Binding-site contacts:
Ligand atom CG contacts residue TYR26 of chain 1.B at 3.5 Å (hydrophobic).
Ligand atom OE1 contacts residue SER200 of chain 1.B at 3.1 Å (h-bond).
Ligand atom CD contacts residue SER200 of chain 1.B at 3.2 Å.
Ligand atom CG2 contacts residue ARG107 of chain 1.B at 3.5 Å.
Ligand atom OE2 contacts residue SER200 of chain 1.B at 2.6 Å (h-bond).
Ligand atom CB contacts residue ZK21 of chain 1.DA at 2.8 Å.
Ligand atom O contacts residue GLN222 of chain 1.B at 2.8 Å (h-bond).
Ligand atom O contacts residue TYR264 of chain 1.B at 3.6 Å.
Ligand atom O contacts residue ZK21 of chain 1.DA at 3.7 Å.
Ligand atom CA contacts residue ZK21 of chain 1.DA at 3.3 Å.
Ligand atom O contacts residue SER247 of chain 1.B at 2.6 Å (h-bond).
Ligand atom C contacts residue PHE269 of chain 1.B at 3.7 Å (hydrophobic).
Ligand atom CA contacts residue TYR264 of chain 1.B at 3.5 Å (hydrophobic).
Ligand atom O contacts residue ASN74 of chain 1.B at 3.0 Å (h-bond).
Ligand atom OE1 contacts residue ASN74 of chain 1.B at 2.9 Å (h-bond).
Ligand atom N contacts residue ZK21 of chain 1.DA at 3.7 Å.
Ligand atom OE1 contacts residue ARG175 of chain 1.B at 2.8 Å (salt-bridge).
Ligand atom CD contacts residue SER55 of chain 1.B at 3.4 Å.
Ligand atom SG contacts residue ZK21 of chain 1.DA at 1.8 Å.
Ligand atom N contacts residue TYR264 of chain 1.B at 3.4 Å.
Ligand atom OE2 contacts residue GLY201 of chain 1.B at 3.2 Å (h-bond).
Ligand atom CD contacts residue TYR26 of chain 1.B at 3.5 Å (hydrophobic).
Ligand atom CB contacts residue ASN74 of chain 1.B at 3.7 Å.
Ligand atom O contacts residue SER294 of chain 1.B at 2.7 Å (h-bond).
Ligand atom O contacts residue ZK21 of chain 1.DA at 3.6 Å.
Ligand atom OE1 contacts residue ARG72 of chain 1.B at 3.0 Å (salt-bridge).
Ligand atom CD contacts residue ARG107 of chain 1.B at 3.3 Å.
Ligand atom C contacts residue SER247 of chain 1.B at 3.5 Å.
Ligand atom O contacts residue PHE269 of chain 1.B at 3.5 Å.
Ligand atom CB contacts residue TYR26 of chain 1.B at 3.4 Å (hydrophobic).
Ligand atom OE2 contacts residue ARG107 of chain 1.B at 2.3 Å (salt-bridge).
Ligand atom O contacts residue ALA248 of chain 1.B at 3.7 Å.
Ligand atom CB contacts residue TYR217 of chain 1.B at 3.4 Å (hydrophobic).
Ligand atom CG contacts residue ARG107 of chain 1.B at 3.6 Å.
Ligand atom O contacts residue PHE269 of chain 1.B at 3.4 Å.
Ligand atom OE2 contacts residue SER55 of chain 1.B at 2.6 Å (h-bond).
Ligand atom OE1 contacts residue SER55 of chain 1.B at 3.6 Å.
Ligand atom CA contacts residue TYR26 of chain 1.B at 3.6 Å (hydrophobic).
Ligand atom O contacts residue TYR264 of chain 1.B at 3.6 Å.
Ligand atom N contacts residue TYR26 of chain 1.B at 3.0 Å (h-bond).

Sequence of chain 1.B:
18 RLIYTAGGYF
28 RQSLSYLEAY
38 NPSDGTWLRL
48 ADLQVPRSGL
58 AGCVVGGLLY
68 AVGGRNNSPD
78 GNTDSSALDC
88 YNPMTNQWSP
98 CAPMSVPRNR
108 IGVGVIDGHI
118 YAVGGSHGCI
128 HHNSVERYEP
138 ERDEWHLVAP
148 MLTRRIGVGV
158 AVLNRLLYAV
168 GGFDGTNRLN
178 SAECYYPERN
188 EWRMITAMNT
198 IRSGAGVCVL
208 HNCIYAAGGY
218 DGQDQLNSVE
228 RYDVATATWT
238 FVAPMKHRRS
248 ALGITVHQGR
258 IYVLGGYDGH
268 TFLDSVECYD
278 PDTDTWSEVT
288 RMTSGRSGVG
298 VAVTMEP

A small-molecule ligand and the protein it binds are described below.
Small molecule (SMILES): CC(=O)N[C@@H](C)C(=O)N[C@@H](C)C(=O)N[C@@H](CS)C(=O)N[C@@H](CC(=O)O)C(=O)N1CCC[C@H]1C(=O)N[C@@H](CCC(=O)O)C(=O)N[C@H](C(=O)NCC(=O)N[C@@H](CCC(=O)O)C(=O)N[C@@H](CS)C(N)=O)[C@@H](C)O